A protein and the small-molecule ligand that binds it are described below.
Small molecule (SMILES): O/N=C\c1cc(-c2ccc(O)cc2)ccc1O

Binding-site contacts:
Ligand atom C04 contacts residue LEU49 of chain 1.B at 4.2 Å (hydrophobic).
Ligand atom C17 contacts residue LEU94 of chain 1.B at 3.7 Å (hydrophobic).
Ligand atom C02 contacts residue LEU90 of chain 1.B at 3.9 Å (hydrophobic).
Ligand atom C06 contacts residue PHE107 of chain 1.B at 4.1 Å (hydrophobic).
Ligand atom O13 contacts residue ILE127 of chain 1.B at 3.9 Å.
Ligand atom O01 contacts residue GLU56 of chain 1.B at 2.5 Å (salt-bridge).
Ligand atom O11 contacts residue GLY224 of chain 1.B at 3.9 Å.
Ligand atom O13 contacts residue HIS227 of chain 1.B at 4.1 Å.
Ligand atom C02 contacts residue GLU56 of chain 1.B at 3.5 Å.
Ligand atom N10 contacts residue MET124 of chain 1.B at 4.0 Å.
Ligand atom C12 contacts residue MET124 of chain 1.B at 3.9 Å (hydrophobic).
Ligand atom C16 contacts residue PHE107 of chain 1.B at 4.1 Å (hydrophobic).
Ligand atom C09 contacts residue MET46 of chain 1.B at 4.1 Å (hydrophobic).
Ligand atom O13 contacts residue MET124 of chain 1.B at 3.0 Å.
Ligand atom C14 contacts residue MET91 of chain 1.B at 3.5 Å (hydrophobic).
Ligand atom N10 contacts residue LEU228 of chain 1.B at 3.3 Å.
Ligand atom C07 contacts residue LEU49 of chain 1.B at 4.2 Å (hydrophobic).
Ligand atom C14 contacts residue ILE127 of chain 1.B at 4.2 Å (hydrophobic).
Ligand atom C03 contacts residue ALA53 of chain 1.B at 4.1 Å (hydrophobic).
Ligand atom N10 contacts residue HIS227 of chain 1.B at 3.9 Å.
Ligand atom C05 contacts residue PHE107 of chain 1.B at 3.8 Å (hydrophobic).
Ligand atom O01 contacts residue LEU94 of chain 1.B at 4.3 Å.
Ligand atom C03 contacts residue GLU56 of chain 1.B at 3.8 Å.
Ligand atom O01 contacts residue ARG97 of chain 1.B at 3.8 Å.
Ligand atom C16 contacts residue MET91 of chain 1.B at 4.1 Å (hydrophobic).
Ligand atom C15 contacts residue MET91 of chain 1.B at 3.7 Å (hydrophobic).
Ligand atom C04 contacts residue PHE107 of chain 1.B at 4.0 Å (hydrophobic).
Ligand atom O11 contacts residue MET124 of chain 1.B at 4.3 Å.
Ligand atom C16 contacts residue LEU94 of chain 1.B at 3.9 Å (hydrophobic).
Ligand atom O01 contacts residue LEU90 of chain 1.B at 3.5 Å (h-bond).
Ligand atom C04 contacts residue ALA53 of chain 1.B at 4.0 Å (hydrophobic).
Ligand atom C09 contacts residue LEU49 of chain 1.B at 4.2 Å (hydrophobic).
Ligand atom N10 contacts residue MET46 of chain 1.B at 4.0 Å.
Ligand atom C03 contacts residue PHE107 of chain 1.B at 4.2 Å (hydrophobic).
Ligand atom O11 contacts residue LEU228 of chain 1.B at 3.2 Å.
Ligand atom C09 contacts residue MET124 of chain 1.B at 4.0 Å (hydrophobic).
Ligand atom O11 contacts residue HIS227 of chain 1.B at 3.5 Å (h-bond).
Ligand atom C17 contacts residue LEU90 of chain 1.B at 3.3 Å (hydrophobic).
Ligand atom C17 contacts residue MET91 of chain 1.B at 4.1 Å (hydrophobic).
Ligand atom C09 contacts residue LEU228 of chain 1.B at 4.2 Å (hydrophobic).

Sequence of chain 1.B:
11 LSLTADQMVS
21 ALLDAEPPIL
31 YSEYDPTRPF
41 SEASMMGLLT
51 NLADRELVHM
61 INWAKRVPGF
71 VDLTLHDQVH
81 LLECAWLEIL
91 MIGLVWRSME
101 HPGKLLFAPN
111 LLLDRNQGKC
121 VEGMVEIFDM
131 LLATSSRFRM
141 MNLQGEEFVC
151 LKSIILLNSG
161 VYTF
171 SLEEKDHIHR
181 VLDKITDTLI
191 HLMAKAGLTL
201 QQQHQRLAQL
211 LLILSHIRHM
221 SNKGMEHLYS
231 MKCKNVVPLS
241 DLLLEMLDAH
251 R